Binding-site contacts:
Ligand atom C4 contacts residue BMA1 of chain 60.V at 3.6 Å.
Ligand atom C1 contacts residue NAG1 of chain 60.T at 1.7 Å.
Ligand atom O2 contacts residue HIS2 of chain 60.D at 3.4 Å (h-bond).
Ligand atom O6 contacts residue NAG1 of chain 60.T at 4.5 Å.
Ligand atom C3 contacts residue NAG1 of chain 60.T at 4.1 Å.
Ligand atom O4 contacts residue BMA1 of chain 60.V at 4.0 Å.
Ligand atom O2 contacts residue NAG1 of chain 60.T at 3.4 Å (h-bond).
Ligand atom O2 contacts residue BMA1 of chain 60.V at 3.0 Å (h-bond).
Ligand atom O5 contacts residue NAG1 of chain 60.T at 2.5 Å (h-bond).
Ligand atom C2 contacts residue BMA1 of chain 60.V at 3.2 Å.
Ligand atom C3 contacts residue BMA1 of chain 60.V at 2.5 Å.
Ligand atom C5 contacts residue NAG1 of chain 60.T at 3.8 Å.
Ligand atom C2 contacts residue NAG1 of chain 60.T at 2.9 Å.
Ligand atom O3 contacts residue BMA1 of chain 60.V at 1.1 Å.
Ligand atom C2 contacts residue HIS2 of chain 60.D at 4.5 Å.

Sequence of chain 60.D:
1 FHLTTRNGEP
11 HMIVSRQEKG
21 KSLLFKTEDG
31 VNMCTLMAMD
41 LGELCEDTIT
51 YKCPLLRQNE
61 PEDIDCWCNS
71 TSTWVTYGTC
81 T

This small molecule binds to this protein.
Small molecule (SMILES): OC[C@H]1O[C@@H](O)[C@@H](O)[C@@H](O)[C@@H]1O